This protein binds this small molecule.
Small molecule (SMILES): CC(=O)N[C@H]1[C@H](O[C@H]2[C@H](O)[C@@H](NC(C)=O)CO[C@@H]2CO)O[C@H](CO)[C@@H](O)[C@@H]1O

Sequence of chain 1.D:
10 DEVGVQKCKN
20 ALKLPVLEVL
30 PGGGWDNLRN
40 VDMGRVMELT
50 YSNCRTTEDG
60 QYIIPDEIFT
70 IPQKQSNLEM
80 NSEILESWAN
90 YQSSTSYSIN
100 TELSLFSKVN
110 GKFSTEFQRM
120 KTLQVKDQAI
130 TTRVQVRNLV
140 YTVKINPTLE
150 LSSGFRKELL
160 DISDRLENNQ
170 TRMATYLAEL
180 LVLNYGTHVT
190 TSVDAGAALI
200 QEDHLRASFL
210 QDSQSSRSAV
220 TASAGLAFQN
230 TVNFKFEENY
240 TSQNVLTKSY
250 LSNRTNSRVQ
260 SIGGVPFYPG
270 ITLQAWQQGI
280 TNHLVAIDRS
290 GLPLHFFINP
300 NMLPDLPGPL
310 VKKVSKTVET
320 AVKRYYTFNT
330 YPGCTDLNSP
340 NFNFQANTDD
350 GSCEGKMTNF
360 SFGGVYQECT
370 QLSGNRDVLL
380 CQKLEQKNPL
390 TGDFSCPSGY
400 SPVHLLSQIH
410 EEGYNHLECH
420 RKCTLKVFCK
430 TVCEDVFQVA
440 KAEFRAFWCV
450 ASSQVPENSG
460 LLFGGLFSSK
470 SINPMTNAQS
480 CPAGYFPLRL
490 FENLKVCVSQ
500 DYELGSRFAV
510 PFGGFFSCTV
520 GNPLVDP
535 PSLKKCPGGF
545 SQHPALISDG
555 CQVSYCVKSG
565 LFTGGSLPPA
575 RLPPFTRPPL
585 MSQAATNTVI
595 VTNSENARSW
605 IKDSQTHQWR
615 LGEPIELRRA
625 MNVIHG

Binding-site contacts:
Ligand atom O5 contacts residue ASN252 of chain 1.D at 2.4 Å (h-bond).
Ligand atom C6 contacts residue PHE208 of chain 1.D at 4.0 Å (hydrophobic).
Ligand atom C1 contacts residue ASN252 of chain 1.D at 1.4 Å.
Ligand atom C7 contacts residue SER251 of chain 1.D at 3.1 Å.
Ligand atom C7 contacts residue ASN252 of chain 1.D at 4.0 Å.
Ligand atom O6 contacts residue ASP211 of chain 1.D at 3.9 Å.
Ligand atom O5 contacts residue PHE208 of chain 1.D at 3.5 Å.
Ligand atom N2 contacts residue ASN252 of chain 1.D at 3.0 Å (h-bond).
Ligand atom O6 contacts residue SER207 of chain 1.D at 3.8 Å.
Ligand atom C8 contacts residue SER251 of chain 1.D at 3.4 Å.
Ligand atom C3 contacts residue ASN252 of chain 1.D at 3.8 Å.
Ligand atom C4 contacts residue ASN252 of chain 1.D at 4.3 Å.
Ligand atom C2 contacts residue ASN252 of chain 1.D at 2.5 Å.
Ligand atom N2 contacts residue SER251 of chain 1.D at 4.1 Å.
Ligand atom C1 contacts residue PHE208 of chain 1.D at 4.4 Å (hydrophobic).
Ligand atom C7 contacts residue ARG205 of chain 1.D at 4.4 Å.
Ligand atom O7 contacts residue SER251 of chain 1.D at 2.5 Å (h-bond).
Ligand atom O6 contacts residue PHE208 of chain 1.D at 4.0 Å.
Ligand atom C5 contacts residue ASN252 of chain 1.D at 3.7 Å.
Ligand atom N2 contacts residue ARG205 of chain 1.D at 4.0 Å.
Ligand atom C8 contacts residue ARG205 of chain 1.D at 3.7 Å.
Ligand atom C5 contacts residue PHE208 of chain 1.D at 4.4 Å (hydrophobic).